Binding-site contacts:
Ligand atom N3 contacts residue ARG170 of chain 31.A at 2.0 Å (salt-bridge).
Ligand atom C5 contacts residue ARG170 of chain 31.A at 2.4 Å.
Ligand atom N2 contacts residue ASP401 of chain 29.A at 2.8 Å (salt-bridge).
Ligand atom N6 contacts residue SER555 of chain 31.A at 3.1 Å.
Ligand atom N4 contacts residue ARG170 of chain 31.A at 0.6 Å (salt-bridge).
Ligand atom O3' contacts residue LYS178 of chain 31.A at 2.9 Å.
Ligand atom OP2 contacts residue ASN491 of chain 31.A at 2.9 Å.
Ligand atom C4 contacts residue ASP497 of chain 29.A at 3.1 Å.
Ligand atom N3 contacts residue DG2 of chain 29.B at 2.9 Å (h-bond).
Ligand atom N7 contacts residue GLN499 of chain 29.A at 2.8 Å (h-bond).
Ligand atom O6 contacts residue ASP401 of chain 29.A at 2.7 Å (salt-bridge).
Ligand atom N6 contacts residue GLN410 of chain 31.A at 2.7 Å (h-bond).
Ligand atom N1 contacts residue ASP401 of chain 29.A at 2.6 Å (salt-bridge).
Ligand atom O4' contacts residue THR558 of chain 31.A at 3.1 Å.
Ligand atom OP2 contacts residue SER287 of chain 29.A at 2.9 Å.
Ligand atom C2 contacts residue MET398 of chain 29.A at 2.7 Å (hydrophobic).
Ligand atom N1 contacts residue MET398 of chain 29.A at 3.0 Å.
Ligand atom C2 contacts residue ASP399 of chain 29.A at 3.1 Å.
Ligand atom N2 contacts residue SER403 of chain 29.A at 3.0 Å (h-bond).
Ligand atom O2 contacts residue DG2 of chain 29.B at 2.8 Å (h-bond).
Ligand atom C6 contacts residue ASN491 of chain 31.A at 3.1 Å.
Ligand atom OP2 contacts residue VAL492 of chain 31.A at 2.5 Å (h-bond).
Ligand atom OP1 contacts residue GLY284 of chain 29.A at 3.0 Å.
Ligand atom C4 contacts residue ARG170 of chain 31.A at 1.2 Å.
Ligand atom O2 contacts residue THR558 of chain 31.A at 2.7 Å (h-bond).
Ligand atom C5 contacts residue ASN491 of chain 31.A at 2.3 Å.
Ligand atom N4 contacts residue DG2 of chain 29.B at 2.9 Å (h-bond).
Ligand atom O2 contacts residue LYS559 of chain 31.A at 2.8 Å (salt-bridge).
Ligand atom N7 contacts residue THR498 of chain 29.A at 3.1 Å.
Ligand atom C5 contacts residue ASP497 of chain 29.A at 3.1 Å.
Ligand atom C2 contacts residue ASP401 of chain 29.A at 3.1 Å.
Ligand atom C4 contacts residue ASN491 of chain 31.A at 2.5 Å.
Ligand atom O3' contacts residue VAL492 of chain 31.A at 3.2 Å.
Ligand atom N1 contacts residue PRO545 of chain 31.A at 3.2 Å.
Ligand atom OP1 contacts residue PRO289 of chain 29.A at 3.2 Å.
Ligand atom O2 contacts residue PRO171 of chain 31.A at 3.0 Å (h-bond).
Ligand atom OP1 contacts residue PRO501 of chain 29.A at 3.1 Å.
Ligand atom O4' contacts residue GLN499 of chain 29.A at 3.0 Å (h-bond).
Ligand atom N4 contacts residue ASN491 of chain 31.A at 2.7 Å (h-bond).
Ligand atom O3' contacts residue PRO289 of chain 29.A at 3.1 Å.

Sequence of chain 29.A:
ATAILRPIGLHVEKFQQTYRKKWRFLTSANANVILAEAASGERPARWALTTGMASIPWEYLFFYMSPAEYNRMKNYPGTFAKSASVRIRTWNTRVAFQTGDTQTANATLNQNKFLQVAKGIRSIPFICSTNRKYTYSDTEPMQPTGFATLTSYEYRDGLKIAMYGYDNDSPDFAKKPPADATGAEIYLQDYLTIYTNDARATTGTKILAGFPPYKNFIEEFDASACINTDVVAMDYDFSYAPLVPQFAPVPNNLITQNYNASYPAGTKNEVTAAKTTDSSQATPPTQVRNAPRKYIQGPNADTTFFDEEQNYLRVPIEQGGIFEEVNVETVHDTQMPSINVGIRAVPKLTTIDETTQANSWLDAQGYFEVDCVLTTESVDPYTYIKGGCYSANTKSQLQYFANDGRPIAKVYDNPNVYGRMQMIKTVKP

Sequence of chain 31.A:
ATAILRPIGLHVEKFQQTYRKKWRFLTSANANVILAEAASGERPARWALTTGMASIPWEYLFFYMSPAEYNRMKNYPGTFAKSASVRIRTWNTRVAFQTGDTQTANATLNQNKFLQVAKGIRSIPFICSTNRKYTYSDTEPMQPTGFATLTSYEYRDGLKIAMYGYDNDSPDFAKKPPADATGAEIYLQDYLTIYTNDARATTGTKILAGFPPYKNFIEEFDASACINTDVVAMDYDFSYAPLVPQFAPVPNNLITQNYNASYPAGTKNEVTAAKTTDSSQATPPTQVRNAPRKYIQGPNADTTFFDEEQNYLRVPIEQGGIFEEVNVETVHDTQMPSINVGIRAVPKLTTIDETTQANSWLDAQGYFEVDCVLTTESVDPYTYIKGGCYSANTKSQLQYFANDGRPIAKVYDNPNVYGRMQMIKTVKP

A protein and the small-molecule ligand that binds it are described below.
Small molecule (SMILES): Nc1ccn([C@H]2C[C@H](O[P](=O)(O)OC[C@H]3O[C@@H](n4cnc5c(N)ncnc54)C[C@@H]3O[P](=O)(O)OC[C@H]3O[C@@H](n4cnc5c(=O)nc(N)[nH]c54)C[C@@H]3O[P](=O)(O)OC[C@H]3O[C@@H](n4cnc5c(=O)nc(N)[nH]c54)C[C@@H]3O[P](=O)(O)OC[C@H]3O[C@@H](n4ccc(N)nc4=O)C[C@@H]3O[P](=O)(O)OC[C@H]3O[C@@H](n4ccc(N)nc4=O)C[C@@H]3O[P](=O)(O)OC[C@H]3O[C@@H](n4cnc5c(N)ncnc54)C[C@@H]3O[P](=O)(O)OC[C@H]3O[C@@H](n4cnc5c(N)ncnc54)C[C@@H]3O)[C@@H](COP(=O)=O)O2)c(=O)n1